Sequence of chain 1.B:
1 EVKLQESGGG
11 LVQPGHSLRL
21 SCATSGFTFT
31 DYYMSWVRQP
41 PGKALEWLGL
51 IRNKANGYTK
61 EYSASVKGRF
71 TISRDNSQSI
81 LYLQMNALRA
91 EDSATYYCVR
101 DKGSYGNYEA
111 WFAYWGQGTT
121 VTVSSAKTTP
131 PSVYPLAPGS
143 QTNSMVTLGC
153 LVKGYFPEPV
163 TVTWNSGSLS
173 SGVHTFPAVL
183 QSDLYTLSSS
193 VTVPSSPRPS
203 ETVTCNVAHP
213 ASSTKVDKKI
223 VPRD

The protein below binds the small molecule below.
Small molecule (SMILES): Cc1ncc(COP(=O)(O)O)c(CN[C@@H](CCCCN)C(=O)O)c1O

Sequence of chain 1.A:
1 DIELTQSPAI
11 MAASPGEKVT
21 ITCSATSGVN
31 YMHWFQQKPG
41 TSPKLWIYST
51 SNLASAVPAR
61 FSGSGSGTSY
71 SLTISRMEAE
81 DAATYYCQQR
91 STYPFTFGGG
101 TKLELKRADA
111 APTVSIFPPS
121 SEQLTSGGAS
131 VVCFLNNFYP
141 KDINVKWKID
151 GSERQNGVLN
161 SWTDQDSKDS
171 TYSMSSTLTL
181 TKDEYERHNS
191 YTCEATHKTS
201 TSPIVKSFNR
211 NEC

Binding-site contacts:
Ligand atom OXT contacts residue SER91 of chain 1.A at 3.5 Å.
Ligand atom O4P contacts residue TYR93 of chain 1.A at 3.8 Å.
Ligand atom P contacts residue ARG52 of chain 1.B at 3.8 Å.
Ligand atom NZ contacts residue TYR108 of chain 1.B at 3.5 Å.
Ligand atom O3 contacts residue ARG90 of chain 1.A at 2.5 Å (salt-bridge).
Ligand atom O contacts residue ARG90 of chain 1.A at 3.2 Å.
Ligand atom C5A contacts residue TYR93 of chain 1.A at 3.6 Å (hydrophobic).
Ligand atom O1P contacts residue ARG52 of chain 1.B at 2.8 Å (salt-bridge).
Ligand atom O3P contacts residue TYR33 of chain 1.B at 2.7 Å (h-bond).
Ligand atom C contacts residue SER91 of chain 1.A at 3.8 Å.
Ligand atom C5 contacts residue PHE95 of chain 1.A at 3.8 Å (hydrophobic).
Ligand atom P contacts residue TYR93 of chain 1.A at 3.6 Å.
Ligand atom N contacts residue ARG90 of chain 1.A at 2.7 Å (salt-bridge).
Ligand atom OXT contacts residue TYR31 of chain 1.A at 3.3 Å.
Ligand atom N1 contacts residue LYS102 of chain 1.B at 3.6 Å.
Ligand atom CE contacts residue TYR108 of chain 1.B at 3.2 Å (hydrophobic).
Ligand atom O3P contacts residue ARG52 of chain 1.B at 3.2 Å (salt-bridge).
Ligand atom C3 contacts residue ARG90 of chain 1.A at 3.6 Å.
Ligand atom C3 contacts residue TRP111 of chain 1.B at 3.8 Å (hydrophobic).
Ligand atom OXT contacts residue ARG90 of chain 1.A at 3.7 Å.
Ligand atom C2 contacts residue ASP101 of chain 1.B at 3.1 Å.
Ligand atom O4P contacts residue LYS102 of chain 1.B at 3.5 Å.
Ligand atom N1 contacts residue ASP101 of chain 1.B at 2.5 Å (salt-bridge).
Ligand atom C2A contacts residue ARG90 of chain 1.A at 3.2 Å.
Ligand atom O contacts residue HIS33 of chain 1.A at 2.9 Å (h-bond).
Ligand atom C6 contacts residue LYS102 of chain 1.B at 3.3 Å.
Ligand atom C2A contacts residue TRP111 of chain 1.B at 3.8 Å (hydrophobic).
Ligand atom CA contacts residue ARG90 of chain 1.A at 3.1 Å.
Ligand atom O1P contacts residue TYR93 of chain 1.A at 2.4 Å (h-bond).
Ligand atom C2 contacts residue ARG90 of chain 1.A at 3.8 Å.
Ligand atom C6 contacts residue ASP101 of chain 1.B at 3.5 Å.
Ligand atom C6 contacts residue PHE95 of chain 1.A at 3.6 Å (hydrophobic).
Ligand atom N1 contacts residue PHE95 of chain 1.A at 3.7 Å.
Ligand atom NZ contacts residue SER49 of chain 1.A at 3.7 Å.
Ligand atom C contacts residue ARG90 of chain 1.A at 3.1 Å.
Ligand atom C5 contacts residue LYS102 of chain 1.B at 3.6 Å.
Ligand atom CD contacts residue TYR31 of chain 1.A at 3.5 Å (hydrophobic).
Ligand atom C2A contacts residue ASP101 of chain 1.B at 3.0 Å.
Ligand atom O3 contacts residue TRP111 of chain 1.B at 3.5 Å.
Ligand atom C4A contacts residue ARG90 of chain 1.A at 3.7 Å.